This protein binds this small molecule.
Small molecule (SMILES): CC(=O)N[C@H]1[C@H]([C@H](O)[C@H](O)CO)O[C@@](O)(C(=O)O)C[C@@H]1O

Sequence of chain 23.A:
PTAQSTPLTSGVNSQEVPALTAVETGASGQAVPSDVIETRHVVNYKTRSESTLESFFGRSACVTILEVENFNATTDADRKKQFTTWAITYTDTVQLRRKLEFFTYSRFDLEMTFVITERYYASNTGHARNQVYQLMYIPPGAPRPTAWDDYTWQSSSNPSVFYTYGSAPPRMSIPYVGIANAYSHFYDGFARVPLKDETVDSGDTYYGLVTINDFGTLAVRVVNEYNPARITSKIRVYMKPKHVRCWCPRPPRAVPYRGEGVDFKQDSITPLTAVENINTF

Binding-site contacts:
Ligand atom C4 contacts residue PRO252 of chain 23.A at 3.7 Å (hydrophobic).
Ligand atom O4 contacts residue TYR250 of chain 23.A at 3.4 Å.
Ligand atom C11 contacts residue TYR250 of chain 23.A at 3.7 Å (hydrophobic).
Ligand atom O1B contacts residue PRO252 of chain 23.A at 3.3 Å.
Ligand atom O4 contacts residue TYR145 of chain 24.A at 4.2 Å.
Ligand atom C7 contacts residue TYR145 of chain 24.A at 3.9 Å (hydrophobic).
Ligand atom N5 contacts residue TYR250 of chain 23.A at 4.4 Å.
Ligand atom C6 contacts residue TYR145 of chain 24.A at 3.4 Å (hydrophobic).
Ligand atom O1B contacts residue SER147 of chain 24.A at 2.7 Å (h-bond).
Ligand atom C4 contacts residue TYR145 of chain 24.A at 3.6 Å (hydrophobic).
Ligand atom O1B contacts residue ALA146 of chain 24.A at 4.3 Å.
Ligand atom C6 contacts residue ALA146 of chain 24.A at 4.2 Å (hydrophobic).
Ligand atom C1 contacts residue ALA146 of chain 24.A at 4.0 Å (hydrophobic).
Ligand atom C5 contacts residue TYR145 of chain 24.A at 3.3 Å (hydrophobic).
Ligand atom O4 contacts residue ASN251 of chain 23.A at 4.1 Å.
Ligand atom O1A contacts residue ASN148 of chain 24.A at 4.3 Å.
Ligand atom C10 contacts residue TYR250 of chain 23.A at 3.5 Å (hydrophobic).
Ligand atom O10 contacts residue TYR250 of chain 23.A at 2.8 Å (h-bond).
Ligand atom O1A contacts residue ALA146 of chain 24.A at 3.2 Å.
Ligand atom C1 contacts residue SER147 of chain 24.A at 3.6 Å.
Ligand atom O8 contacts residue ALA146 of chain 24.A at 3.3 Å.
Ligand atom C1 contacts residue PRO252 of chain 23.A at 4.0 Å (hydrophobic).
Ligand atom C10 contacts residue TYR145 of chain 24.A at 3.6 Å (hydrophobic).
Ligand atom O4 contacts residue PRO252 of chain 23.A at 3.6 Å.
Ligand atom C11 contacts residue ARG143 of chain 24.A at 4.0 Å.
Ligand atom C9 contacts residue TYR145 of chain 24.A at 4.4 Å (hydrophobic).
Ligand atom C8 contacts residue ALA146 of chain 24.A at 4.5 Å (hydrophobic).
Ligand atom C3 contacts residue PRO252 of chain 23.A at 3.8 Å (hydrophobic).
Ligand atom N5 contacts residue TYR145 of chain 24.A at 2.6 Å (h-bond).
Ligand atom O1A contacts residue SER147 of chain 24.A at 3.1 Å (h-bond).
Ligand atom C11 contacts residue TYR145 of chain 24.A at 3.7 Å (hydrophobic).

Sequence of chain 24.A:
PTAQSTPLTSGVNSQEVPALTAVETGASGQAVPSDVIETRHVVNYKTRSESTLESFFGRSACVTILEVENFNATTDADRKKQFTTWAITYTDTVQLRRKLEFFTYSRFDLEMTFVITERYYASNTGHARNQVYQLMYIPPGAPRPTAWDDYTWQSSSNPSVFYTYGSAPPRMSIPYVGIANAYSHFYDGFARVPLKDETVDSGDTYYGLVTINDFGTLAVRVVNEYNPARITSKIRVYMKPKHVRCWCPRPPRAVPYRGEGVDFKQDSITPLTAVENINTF